Sequence of chain 1.C:
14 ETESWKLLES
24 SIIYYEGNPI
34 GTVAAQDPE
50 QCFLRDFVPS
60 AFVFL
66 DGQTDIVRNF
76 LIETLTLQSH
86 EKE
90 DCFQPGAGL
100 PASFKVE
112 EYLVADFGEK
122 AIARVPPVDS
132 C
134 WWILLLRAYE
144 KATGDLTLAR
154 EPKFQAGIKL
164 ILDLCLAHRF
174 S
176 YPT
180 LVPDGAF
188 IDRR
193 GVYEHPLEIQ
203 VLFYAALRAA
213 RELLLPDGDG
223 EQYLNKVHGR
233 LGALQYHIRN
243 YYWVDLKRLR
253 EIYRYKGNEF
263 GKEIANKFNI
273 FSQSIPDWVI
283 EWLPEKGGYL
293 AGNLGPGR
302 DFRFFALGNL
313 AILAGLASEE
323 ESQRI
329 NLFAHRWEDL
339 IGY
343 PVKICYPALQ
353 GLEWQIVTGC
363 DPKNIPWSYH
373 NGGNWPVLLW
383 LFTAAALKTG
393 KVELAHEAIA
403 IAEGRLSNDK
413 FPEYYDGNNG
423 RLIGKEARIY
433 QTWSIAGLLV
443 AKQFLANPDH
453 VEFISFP

A protein and the small-molecule ligand that binds it are described below.
Small molecule (SMILES): OC[C@H]1O[C@@](CO)(O[C@H]2O[C@H](CO)[C@@H](O)[C@H](O)[C@H]2O)[C@@H](O)[C@@H]1O

Binding-site contacts:
Ligand atom O1 contacts residue ASP189 of chain 1.C at 2.7 Å (salt-bridge).
Ligand atom O1 contacts residue HIS372 of chain 1.C at 3.5 Å.
Ligand atom O4 contacts residue PHE52 of chain 1.C at 3.7 Å.
Ligand atom O4 contacts residue ASP55 of chain 1.C at 2.6 Å (salt-bridge).
Ligand atom C5 contacts residue PHE52 of chain 1.C at 3.8 Å (hydrophobic).
Ligand atom O5 contacts residue TYR371 of chain 1.C at 3.9 Å.
Ligand atom O2 contacts residue TYR371 of chain 1.C at 3.6 Å (h-bond).
Ligand atom O3 contacts residue ASP189 of chain 1.C at 2.6 Å (salt-bridge).
Ligand atom C1 contacts residue ASP189 of chain 1.C at 3.8 Å.
Ligand atom C2 contacts residue TYR371 of chain 1.C at 3.5 Å (hydrophobic).
Ligand atom C3 contacts residue MSE187 of chain 1.C at 3.7 Å.
Ligand atom O3 contacts residue TRP435 of chain 1.C at 3.8 Å.
Ligand atom O3 contacts residue ARG54 of chain 1.C at 3.7 Å.
Ligand atom C2 contacts residue ASP189 of chain 1.C at 3.7 Å.
Ligand atom O2 contacts residue MSE187 of chain 1.C at 3.3 Å (h-bond).
Ligand atom O1 contacts residue TYR371 of chain 1.C at 3.1 Å (h-bond).
Ligand atom C2 contacts residue ASP189 of chain 1.C at 3.5 Å.
Ligand atom O5 contacts residue TYR371 of chain 1.C at 3.7 Å.
Ligand atom C4 contacts residue ASP55 of chain 1.C at 3.5 Å.
Ligand atom C3 contacts residue ASP189 of chain 1.C at 3.6 Å.
Ligand atom C1 contacts residue TYR371 of chain 1.C at 3.1 Å (hydrophobic).
Ligand atom C6 contacts residue PHE52 of chain 1.C at 3.6 Å (hydrophobic).
Ligand atom C1 contacts residue TYR371 of chain 1.C at 3.7 Å (hydrophobic).
Ligand atom C4 contacts residue ARG54 of chain 1.C at 3.9 Å.
Ligand atom C1 contacts residue ASP189 of chain 1.C at 3.6 Å.
Ligand atom O4 contacts residue ARG54 of chain 1.C at 2.9 Å (salt-bridge).
Ligand atom C4 contacts residue PHE52 of chain 1.C at 3.6 Å (hydrophobic).
Ligand atom C3 contacts residue ASP189 of chain 1.C at 3.6 Å.
Ligand atom O2 contacts residue ASP189 of chain 1.C at 2.8 Å (salt-bridge).
Ligand atom O2 contacts residue HIS372 of chain 1.C at 2.8 Å (h-bond).
Ligand atom O4 contacts residue PHE52 of chain 1.C at 3.9 Å.
Ligand atom O6 contacts residue GLN433 of chain 1.C at 3.1 Å (h-bond).
Ligand atom O3 contacts residue MSE187 of chain 1.C at 2.9 Å (h-bond).
Ligand atom O1 contacts residue ARG190 of chain 1.C at 3.7 Å.
Ligand atom C6 contacts residue ASP55 of chain 1.C at 3.5 Å.
Ligand atom C3 contacts residue ARG54 of chain 1.C at 3.8 Å.
Ligand atom O2 contacts residue ASP189 of chain 1.C at 2.6 Å (salt-bridge).
Ligand atom O6 contacts residue ARG430 of chain 1.C at 3.7 Å.
Ligand atom O5 contacts residue GLU415 of chain 1.C at 3.9 Å.
Ligand atom O6 contacts residue ASP55 of chain 1.C at 2.7 Å (salt-bridge).